Binding-site contacts:
Ligand atom F contacts residue LEU171 of chain 3.A at 4.0 Å.
Ligand atom C7 contacts residue LYS178 of chain 3.A at 4.1 Å.
Ligand atom C2 contacts residue LEU175 of chain 3.A at 4.1 Å (hydrophobic).
Ligand atom C1 contacts residue LYS178 of chain 3.A at 3.9 Å.
Ligand atom C4 contacts residue PRO285 of chain 3.A at 4.5 Å (hydrophobic).
Ligand atom C5 contacts residue LEU175 of chain 3.A at 3.5 Å (hydrophobic).
Ligand atom C7 contacts residue LEU175 of chain 3.A at 4.2 Å (hydrophobic).
Ligand atom C4 contacts residue LEU171 of chain 3.A at 4.2 Å (hydrophobic).
Ligand atom F1 contacts residue LEU171 of chain 3.A at 4.5 Å.
Ligand atom C6 contacts residue LEU171 of chain 3.A at 4.5 Å (hydrophobic).
Ligand atom F1 contacts residue LEU175 of chain 3.A at 3.6 Å.
Ligand atom F1 contacts residue LYS178 of chain 3.A at 4.4 Å.
Ligand atom F contacts residue PRO285 of chain 3.A at 3.3 Å.
Ligand atom C1 contacts residue ARG283 of chain 3.A at 3.6 Å.
Ligand atom C contacts residue LYS178 of chain 3.A at 4.1 Å.
Ligand atom O1 contacts residue LEU175 of chain 3.A at 3.8 Å.
Ligand atom C4 contacts residue LEU175 of chain 3.A at 3.8 Å (hydrophobic).
Ligand atom F contacts residue LEU175 of chain 3.A at 4.1 Å.
Ligand atom C6 contacts residue GLN174 of chain 3.A at 4.4 Å.
Ligand atom C6 contacts residue LEU175 of chain 3.A at 3.9 Å (hydrophobic).
Ligand atom F1 contacts residue GLN174 of chain 3.A at 3.5 Å.
Ligand atom O1 contacts residue ARG283 of chain 3.A at 3.1 Å (salt-bridge).
Ligand atom C3 contacts residue LEU175 of chain 3.A at 4.0 Å (hydrophobic).
Ligand atom C5 contacts residue LEU171 of chain 3.A at 3.4 Å (hydrophobic).
Ligand atom O2 contacts residue LEU175 of chain 3.A at 4.2 Å.
Ligand atom O2 contacts residue LYS178 of chain 3.A at 2.9 Å (salt-bridge).
Ligand atom C1 contacts residue LEU175 of chain 3.A at 4.0 Å (hydrophobic).
Ligand atom O2 contacts residue ARG283 of chain 3.A at 2.8 Å (salt-bridge).
Ligand atom O contacts residue LYS178 of chain 3.A at 3.3 Å (salt-bridge).

A protein and the small-molecule ligand that binds it are described below.
Small molecule (SMILES): O=C(O)[C@@H](O)c1cc(F)cc(F)c1

Sequence of chain 3.A:
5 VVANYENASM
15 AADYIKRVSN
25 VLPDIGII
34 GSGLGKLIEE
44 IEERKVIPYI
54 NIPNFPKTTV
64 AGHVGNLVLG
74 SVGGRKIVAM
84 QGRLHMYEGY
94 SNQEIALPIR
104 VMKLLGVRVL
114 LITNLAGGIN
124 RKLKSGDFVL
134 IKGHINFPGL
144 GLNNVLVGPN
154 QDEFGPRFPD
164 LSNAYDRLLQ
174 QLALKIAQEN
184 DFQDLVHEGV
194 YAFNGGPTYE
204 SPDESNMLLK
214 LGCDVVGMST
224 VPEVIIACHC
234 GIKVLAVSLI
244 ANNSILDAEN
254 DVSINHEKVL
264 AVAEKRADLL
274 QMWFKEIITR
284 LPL